Sequence of chain 1.D:
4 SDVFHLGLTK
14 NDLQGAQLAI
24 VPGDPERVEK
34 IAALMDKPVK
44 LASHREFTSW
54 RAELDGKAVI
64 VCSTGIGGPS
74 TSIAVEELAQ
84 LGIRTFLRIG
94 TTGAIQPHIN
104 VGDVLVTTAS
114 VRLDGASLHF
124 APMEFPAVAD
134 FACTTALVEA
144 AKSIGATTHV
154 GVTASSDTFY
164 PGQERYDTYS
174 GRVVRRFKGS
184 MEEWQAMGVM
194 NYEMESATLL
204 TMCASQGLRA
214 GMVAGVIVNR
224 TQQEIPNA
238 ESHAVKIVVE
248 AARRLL

This protein binds this small molecule.
Small molecule (SMILES): Cc1c[nH]c(=O)[nH]c1=O

Binding-site contacts:
Ligand atom C5 contacts residue PHE162 of chain 1.D at 3.6 Å (hydrophobic).
Ligand atom C5 contacts residue ARG168 of chain 1.D at 4.1 Å.
Ligand atom O4 contacts residue GLY96 of chain 1.D at 3.8 Å.
Ligand atom CM5 contacts residue ILE220 of chain 1.D at 3.7 Å (hydrophobic).
Ligand atom O2 contacts residue GLN166 of chain 1.D at 3.9 Å.
Ligand atom O4 contacts residue PHE162 of chain 1.D at 4.1 Å.
Ligand atom C4 contacts residue TYR195 of chain 1.D at 4.0 Å (hydrophobic).
Ligand atom N3 contacts residue GLN166 of chain 1.D at 3.1 Å (h-bond).
Ligand atom CM5 contacts residue ARG168 of chain 1.D at 3.5 Å.
Ligand atom C6 contacts residue GLY96 of chain 1.D at 4.2 Å.
Ligand atom C6 contacts residue PHE162 of chain 1.D at 3.9 Å (hydrophobic).
Ligand atom C6 contacts residue ILE220 of chain 1.D at 3.8 Å (hydrophobic).
Ligand atom CM5 contacts residue PHE162 of chain 1.D at 4.2 Å (hydrophobic).
Ligand atom C5 contacts residue GLY96 of chain 1.D at 3.6 Å.
Ligand atom C2 contacts residue GLU196 of chain 1.D at 3.9 Å.
Ligand atom C4 contacts residue ARG168 of chain 1.D at 3.8 Å.
Ligand atom CM5 contacts residue VAL221 of chain 1.D at 3.4 Å (hydrophobic).
Ligand atom CM5 contacts residue GLY96 of chain 1.D at 3.8 Å.
Ligand atom N1 contacts residue THR95 of chain 1.D at 4.2 Å.
Ligand atom CM5 contacts residue PRO229 of chain 1.D at 3.4 Å (hydrophobic).
Ligand atom O2 contacts residue MET197 of chain 1.D at 3.3 Å.
Ligand atom N1 contacts residue PHE162 of chain 1.D at 4.1 Å.
Ligand atom C2 contacts residue TYR195 of chain 1.D at 4.0 Å (hydrophobic).
Ligand atom O4 contacts residue GLN166 of chain 1.D at 2.5 Å (h-bond).
Ligand atom N3 contacts residue TYR195 of chain 1.D at 3.7 Å.
Ligand atom N3 contacts residue PHE162 of chain 1.D at 3.9 Å.
Ligand atom C4 contacts residue GLY96 of chain 1.D at 3.7 Å.
Ligand atom C2 contacts residue PHE162 of chain 1.D at 4.1 Å (hydrophobic).
Ligand atom C6 contacts residue THR94 of chain 1.D at 3.9 Å.
Ligand atom C4 contacts residue PHE162 of chain 1.D at 3.7 Å (hydrophobic).
Ligand atom O2 contacts residue GLU196 of chain 1.D at 3.3 Å.
Ligand atom C6 contacts residue THR95 of chain 1.D at 4.0 Å.
Ligand atom O4 contacts residue ARG168 of chain 1.D at 3.0 Å (salt-bridge).
Ligand atom C2 contacts residue GLN166 of chain 1.D at 4.0 Å.
Ligand atom C4 contacts residue GLN166 of chain 1.D at 3.2 Å.
Ligand atom N3 contacts residue GLU196 of chain 1.D at 4.1 Å.
Ligand atom C2 contacts residue THR94 of chain 1.D at 4.1 Å.
Ligand atom C5 contacts residue THR95 of chain 1.D at 3.9 Å.
Ligand atom CM5 contacts residue THR95 of chain 1.D at 4.0 Å.
Ligand atom N1 contacts residue THR94 of chain 1.D at 3.6 Å (h-bond).